Sequence of chain 1.A:
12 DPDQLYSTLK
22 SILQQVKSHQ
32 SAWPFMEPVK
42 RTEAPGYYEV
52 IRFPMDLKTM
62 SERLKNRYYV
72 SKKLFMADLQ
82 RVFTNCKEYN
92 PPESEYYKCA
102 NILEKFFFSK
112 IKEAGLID

Binding-site contacts:
Ligand atom CAI contacts residue PRO35 of chain 1.A at 4.2 Å (hydrophobic).
Ligand atom CAK contacts residue TYR97 of chain 1.A at 3.3 Å (hydrophobic).
Ligand atom CAH contacts residue PHE36 of chain 1.A at 4.0 Å (hydrophobic).
Ligand atom OAL contacts residue TYR90 of chain 1.A at 4.2 Å.
Ligand atom CAG contacts residue TYR90 of chain 1.A at 4.5 Å (hydrophobic).
Ligand atom CAG contacts residue TYR97 of chain 1.A at 4.0 Å (hydrophobic).
Ligand atom CAH contacts residue VAL40 of chain 1.A at 4.0 Å (hydrophobic).
Ligand atom CAD contacts residue TYR97 of chain 1.A at 4.0 Å (hydrophobic).
Ligand atom CAB contacts residue TYR97 of chain 1.A at 3.5 Å (hydrophobic).
Ligand atom CAA contacts residue PRO35 of chain 1.A at 4.3 Å (hydrophobic).
Ligand atom CAH contacts residue PRO35 of chain 1.A at 3.4 Å (hydrophobic).
Ligand atom CAJ contacts residue ASN91 of chain 1.A at 3.8 Å.
Ligand atom CAA contacts residue VAL40 of chain 1.A at 4.1 Å (hydrophobic).
Ligand atom CAD contacts residue VAL40 of chain 1.A at 4.4 Å (hydrophobic).
Ligand atom NAC contacts residue PRO35 of chain 1.A at 4.3 Å.
Ligand atom NAC contacts residue VAL40 of chain 1.A at 4.0 Å.
Ligand atom CAD contacts residue PRO35 of chain 1.A at 3.4 Å (hydrophobic).
Ligand atom CAE contacts residue TYR90 of chain 1.A at 4.5 Å (hydrophobic).
Ligand atom CAG contacts residue ASN91 of chain 1.A at 3.6 Å.
Ligand atom CAK contacts residue GLU44 of chain 1.A at 3.2 Å.
Ligand atom CAJ contacts residue TYR48 of chain 1.A at 4.4 Å (hydrophobic).
Ligand atom CAE contacts residue TYR97 of chain 1.A at 3.5 Å (hydrophobic).
Ligand atom OAL contacts residue ASN91 of chain 1.A at 2.8 Å (h-bond).
Ligand atom CAB contacts residue VAL40 of chain 1.A at 4.4 Å (hydrophobic).
Ligand atom CAI contacts residue GLU44 of chain 1.A at 3.7 Å.
Ligand atom CAG contacts residue VAL40 of chain 1.A at 4.4 Å (hydrophobic).
Ligand atom CAJ contacts residue TYR90 of chain 1.A at 3.8 Å (hydrophobic).
Ligand atom OAL contacts residue TYR48 of chain 1.A at 4.0 Å.
Ligand atom CAI contacts residue TYR97 of chain 1.A at 3.9 Å (hydrophobic).
Ligand atom CAJ contacts residue TYR97 of chain 1.A at 3.8 Å (hydrophobic).
Ligand atom CAF contacts residue TYR97 of chain 1.A at 3.1 Å (hydrophobic).
Ligand atom CAG contacts residue TYR48 of chain 1.A at 4.3 Å (hydrophobic).
Ligand atom CAF contacts residue GLU44 of chain 1.A at 3.8 Å.
Ligand atom OAL contacts residue TYR97 of chain 1.A at 4.5 Å.
Ligand atom NAC contacts residue TYR97 of chain 1.A at 4.2 Å.
Ligand atom CAE contacts residue ALA45 of chain 1.A at 3.9 Å (hydrophobic).
Ligand atom OAL contacts residue CYS87 of chain 1.A at 4.3 Å.
Ligand atom CAA contacts residue TYR97 of chain 1.A at 3.8 Å (hydrophobic).

This protein binds this small molecule.
Small molecule (SMILES): Cn1c(=O)ccc2ccccc21